Sequence of chain 1.A:
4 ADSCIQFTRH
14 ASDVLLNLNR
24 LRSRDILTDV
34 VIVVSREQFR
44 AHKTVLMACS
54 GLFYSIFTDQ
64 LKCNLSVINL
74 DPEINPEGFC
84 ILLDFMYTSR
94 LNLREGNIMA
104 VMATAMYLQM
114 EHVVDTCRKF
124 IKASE

The small molecule below binds the protein below.
Small molecule (SMILES): Cn1c(=O)n(CCC(C)(C)O)c2cc(Nc3nc(N4CC(C)(C)OC(C)(C)C4)ncc3Cl)ccc21

Binding-site contacts:
Ligand atom C9 contacts residue ASN20 of chain 1.A at 3.7 Å.
Ligand atom C12 contacts residue TYR57 of chain 2.A at 3.5 Å (hydrophobic).
Ligand atom O contacts residue MET113 of chain 2.A at 3.4 Å.
Ligand atom C5 contacts residue HIS115 of chain 2.A at 3.9 Å.
Ligand atom C23 contacts residue GLY54 of chain 2.A at 3.8 Å.
Ligand atom O contacts residue GLU114 of chain 2.A at 2.9 Å (salt-bridge).
Ligand atom CL contacts residue MET50 of chain 2.A at 3.5 Å.
Ligand atom C10 contacts residue TYR57 of chain 2.A at 3.6 Å (hydrophobic).
Ligand atom C contacts residue GLU114 of chain 2.A at 3.7 Å.
Ligand atom C13 contacts residue TYR57 of chain 2.A at 3.4 Å (hydrophobic).
Ligand atom N3 contacts residue ASN20 of chain 1.A at 3.8 Å.
Ligand atom C19 contacts residue ARG27 of chain 1.A at 3.6 Å.
Ligand atom N4 contacts residue ARG23 of chain 1.A at 3.9 Å.
Ligand atom C8 contacts residue ALA51 of chain 2.A at 3.4 Å (hydrophobic).
Ligand atom CL contacts residue ALA51 of chain 2.A at 3.7 Å.
Ligand atom C10 contacts residue ASN20 of chain 1.A at 3.5 Å.
Ligand atom C8 contacts residue ASN20 of chain 1.A at 3.6 Å.
Ligand atom C5 contacts residue ASP16 of chain 1.A at 3.6 Å.
Ligand atom C13 contacts residue ASN20 of chain 1.A at 3.7 Å.
Ligand atom C8 contacts residue MET50 of chain 2.A at 3.8 Å (hydrophobic).
Ligand atom N contacts residue GLN112 of chain 2.A at 3.4 Å (h-bond).
Ligand atom C contacts residue GLN112 of chain 2.A at 3.5 Å.
Ligand atom C1 contacts residue GLN112 of chain 2.A at 3.2 Å.
Ligand atom N contacts residue GLY54 of chain 2.A at 3.8 Å.
Ligand atom C6 contacts residue ALA51 of chain 2.A at 3.2 Å (hydrophobic).
Ligand atom N1 contacts residue CYS52 of chain 2.A at 3.8 Å.
Ligand atom C17 contacts residue TYR57 of chain 2.A at 3.7 Å (hydrophobic).
Ligand atom C6 contacts residue ASP16 of chain 1.A at 3.8 Å.
Ligand atom N2 contacts residue MET50 of chain 2.A at 3.2 Å (h-bond).
Ligand atom CL contacts residue LEU24 of chain 1.A at 3.5 Å.
Ligand atom C19 contacts residue TYR57 of chain 2.A at 3.2 Å (hydrophobic).
Ligand atom O contacts residue GLN112 of chain 2.A at 3.0 Å (h-bond).
Ligand atom C2 contacts residue CYS52 of chain 2.A at 3.1 Å (hydrophobic).
Ligand atom N2 contacts residue ASN20 of chain 1.A at 3.1 Å (h-bond).
Ligand atom CL contacts residue TYR57 of chain 2.A at 3.8 Å.
Ligand atom CL contacts residue ASN20 of chain 1.A at 3.7 Å.
Ligand atom O1 contacts residue HIS115 of chain 2.A at 3.9 Å.
Ligand atom N4 contacts residue TYR57 of chain 2.A at 3.8 Å.
Ligand atom C24 contacts residue GLY54 of chain 2.A at 3.8 Å.
Ligand atom C9 contacts residue MET50 of chain 2.A at 3.7 Å (hydrophobic).

Sequence of chain 2.A:
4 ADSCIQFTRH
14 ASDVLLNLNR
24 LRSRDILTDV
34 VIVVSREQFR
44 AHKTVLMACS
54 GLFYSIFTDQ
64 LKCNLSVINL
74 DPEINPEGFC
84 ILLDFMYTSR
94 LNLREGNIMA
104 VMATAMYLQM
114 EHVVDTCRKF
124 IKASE